The protein below binds the small molecule below.
Small molecule (SMILES): CC(=O)N[C@@H]1[C@@H](O)[C@H](O)[C@@H](CO)O[C@H]1O

Sequence of chain 4.A:
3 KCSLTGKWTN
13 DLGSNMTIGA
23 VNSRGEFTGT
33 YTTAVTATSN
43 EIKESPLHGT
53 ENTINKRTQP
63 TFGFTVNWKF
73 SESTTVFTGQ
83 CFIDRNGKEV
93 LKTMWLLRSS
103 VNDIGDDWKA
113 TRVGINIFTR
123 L

Binding-site contacts:
Ligand atom C2 contacts residue ASN17 of chain 4.A at 2.5 Å.
Ligand atom C5 contacts residue LEU123 of chain 4.A at 4.2 Å (hydrophobic).
Ligand atom C8 contacts residue GLY15 of chain 4.A at 3.6 Å.
Ligand atom C3 contacts residue ASN17 of chain 4.A at 3.9 Å.
Ligand atom C5 contacts residue ASN17 of chain 4.A at 3.7 Å.
Ligand atom C8 contacts residue THR34 of chain 4.A at 4.1 Å.
Ligand atom O7 contacts residue ASN17 of chain 4.A at 3.5 Å (h-bond).
Ligand atom C4 contacts residue ASN17 of chain 4.A at 4.3 Å.
Ligand atom O7 contacts residue THR34 of chain 4.A at 3.5 Å.
Ligand atom O5 contacts residue ASN17 of chain 4.A at 2.4 Å (h-bond).
Ligand atom C1 contacts residue ASN17 of chain 4.A at 1.4 Å.
Ligand atom C6 contacts residue LEU123 of chain 4.A at 4.1 Å (hydrophobic).
Ligand atom N2 contacts residue GLY15 of chain 4.A at 3.6 Å.
Ligand atom C7 contacts residue THR34 of chain 4.A at 4.2 Å.
Ligand atom C1 contacts residue LEU123 of chain 4.A at 4.3 Å (hydrophobic).
Ligand atom C7 contacts residue GLY15 of chain 4.A at 4.1 Å.
Ligand atom C8 contacts residue ALA36 of chain 4.A at 4.2 Å (hydrophobic).
Ligand atom C8 contacts residue ASN17 of chain 4.A at 4.5 Å.
Ligand atom C8 contacts residue THR35 of chain 4.A at 3.8 Å.
Ligand atom N2 contacts residue ASN17 of chain 4.A at 2.9 Å (h-bond).
Ligand atom O5 contacts residue LEU123 of chain 4.A at 3.6 Å.
Ligand atom C7 contacts residue ASN17 of chain 4.A at 3.4 Å.
Ligand atom O6 contacts residue LEU123 of chain 4.A at 4.4 Å.